Binding-site contacts:
Ligand atom C4 contacts residue LEU100 of chain 4.A at 3.7 Å (hydrophobic).
Ligand atom CM4 contacts residue TYR144 of chain 4.A at 3.8 Å (hydrophobic).
Ligand atom C2A contacts residue PHE179 of chain 4.A at 3.6 Å (hydrophobic).
Ligand atom C4B contacts residue ILE98 of chain 4.A at 3.8 Å (hydrophobic).
Ligand atom C4 contacts residue TYR190 of chain 4.A at 3.6 Å (hydrophobic).
Ligand atom N1A contacts residue MET124 of chain 4.A at 3.5 Å.
Ligand atom O1A contacts residue PHE179 of chain 4.A at 3.3 Å.
Ligand atom CM6 contacts residue LEU184 of chain 4.A at 3.4 Å (hydrophobic).
Ligand atom O1B contacts residue ILE98 of chain 4.A at 3.3 Å.
Ligand atom C3A contacts residue PHE179 of chain 4.A at 3.1 Å (hydrophobic).
Ligand atom CM2 contacts residue ILE122 of chain 4.A at 3.8 Å (hydrophobic).
Ligand atom F3 contacts residue VAL168 of chain 4.A at 3.0 Å.
Ligand atom O1A contacts residue MET124 of chain 4.A at 3.2 Å.
Ligand atom F1 contacts residue ALA166 of chain 4.A at 3.6 Å.
Ligand atom C3A contacts residue LEU217 of chain 4.A at 3.6 Å (hydrophobic).
Ligand atom CM2 contacts residue ILE77 of chain 4.A at 3.1 Å (hydrophobic).
Ligand atom F2 contacts residue MET143 of chain 4.A at 3.3 Å.
Ligand atom C1B contacts residue ILE98 of chain 4.A at 3.4 Å (hydrophobic).
Ligand atom N2 contacts residue MET214 of chain 4.A at 3.8 Å.
Ligand atom C5B contacts residue LEU181 of chain 4.A at 3.5 Å (hydrophobic).
Ligand atom N1A contacts residue PHE179 of chain 4.A at 3.6 Å.
Ligand atom CM3 contacts residue ASN212 of chain 4.A at 3.5 Å.
Ligand atom F3 contacts residue TYR142 of chain 4.A at 3.8 Å.
Ligand atom C2B contacts residue ILE98 of chain 4.A at 3.7 Å (hydrophobic).
Ligand atom N3A contacts residue PHE179 of chain 4.A at 3.4 Å.
Ligand atom CM4 contacts residue PHE179 of chain 4.A at 3.5 Å (hydrophobic).
Ligand atom F2 contacts residue ALA166 of chain 4.A at 3.5 Å.
Ligand atom F3 contacts residue PHE179 of chain 4.A at 3.0 Å.
Ligand atom N3A contacts residue TYR144 of chain 4.A at 3.5 Å.
Ligand atom F1 contacts residue TYR144 of chain 4.A at 3.3 Å.
Ligand atom C6B contacts residue ILE98 of chain 4.A at 3.7 Å (hydrophobic).
Ligand atom F2 contacts residue TYR144 of chain 4.A at 3.0 Å.
Ligand atom O1A contacts residue LEU217 of chain 4.A at 3.0 Å.
Ligand atom O1 contacts residue MET214 of chain 4.A at 3.5 Å (h-bond).
Ligand atom N1A contacts residue LEU217 of chain 4.A at 3.3 Å.
Ligand atom F1 contacts residue PHE179 of chain 4.A at 3.8 Å.
Ligand atom F2 contacts residue TYR142 of chain 4.A at 2.8 Å.
Ligand atom CM6 contacts residue LEU181 of chain 4.A at 3.5 Å (hydrophobic).
Ligand atom C6B contacts residue LEU181 of chain 4.A at 3.3 Å (hydrophobic).
Ligand atom C5B contacts residue ILE98 of chain 4.A at 3.5 Å (hydrophobic).

Sequence of chain 4.A:
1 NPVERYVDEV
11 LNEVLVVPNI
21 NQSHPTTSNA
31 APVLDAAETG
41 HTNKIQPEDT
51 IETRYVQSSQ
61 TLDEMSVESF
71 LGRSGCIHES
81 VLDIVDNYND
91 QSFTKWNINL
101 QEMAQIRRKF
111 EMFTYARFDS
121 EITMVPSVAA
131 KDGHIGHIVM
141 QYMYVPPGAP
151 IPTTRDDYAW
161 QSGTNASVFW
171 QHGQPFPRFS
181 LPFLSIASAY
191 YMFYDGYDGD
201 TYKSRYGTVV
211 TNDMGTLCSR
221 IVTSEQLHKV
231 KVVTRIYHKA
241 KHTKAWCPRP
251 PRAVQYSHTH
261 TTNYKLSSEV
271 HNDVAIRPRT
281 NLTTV

This small molecule binds to this protein.
Small molecule (SMILES): Cc1cc(CCCOc2c(C)cc(-c3noc(C(F)(F)F)n3)cc2C)on1